A small-molecule ligand and the protein it binds are described below.
Small molecule (SMILES): C[C@@H](O)[C@H](NC(=O)c1ccc(C#Cc2ccc(CN3CCOCC3)cc2)cc1)C(=O)NO

Binding-site contacts:
Ligand atom O22 contacts residue ZN1 of chain 1.B at 2.2 Å.
Ligand atom C16 contacts residue THR179 of chain 1.A at 3.5 Å.
Ligand atom CD1 contacts residue GLY198 of chain 1.A at 3.3 Å.
Ligand atom O20 contacts residue HIS253 of chain 1.A at 3.4 Å (h-bond).
Ligand atom O20 contacts residue LYS227 of chain 1.A at 3.3 Å (salt-bridge).
Ligand atom C10 contacts residue GLY198 of chain 1.A at 3.5 Å.
Ligand atom C11 contacts residue THR203 of chain 1.A at 3.3 Å.
Ligand atom O22 contacts residue ASP230 of chain 1.A at 2.5 Å (salt-bridge).
Ligand atom O22 contacts residue THR179 of chain 1.A at 3.1 Å (h-bond).
Ligand atom C6 contacts residue GLY198 of chain 1.A at 3.2 Å.
Ligand atom C9 contacts residue GLY198 of chain 1.A at 3.4 Å.
Ligand atom CD2 contacts residue THR203 of chain 1.A at 3.5 Å.
Ligand atom C21 contacts residue ASP230 of chain 1.A at 3.5 Å.
Ligand atom CB1 contacts residue LYS190 of chain 1.A at 3.5 Å.
Ligand atom O24 contacts residue GLU73 of chain 1.A at 3.0 Å (salt-bridge).
Ligand atom CC2 contacts residue GLY198 of chain 1.A at 3.4 Å.
Ligand atom CD2 contacts residue GLY198 of chain 1.A at 3.4 Å.
Ligand atom CF1 contacts residue PHE180 of chain 1.A at 3.5 Å (hydrophobic).
Ligand atom C15 contacts residue THR179 of chain 1.A at 3.4 Å.
Ligand atom N23 contacts residue GLU73 of chain 1.A at 3.3 Å (salt-bridge).
Ligand atom O22 contacts residue HIS226 of chain 1.A at 3.0 Å (h-bond).
Ligand atom C22 contacts residue ASP230 of chain 1.A at 2.6 Å.
Ligand atom CE1 contacts residue ALA181 of chain 1.A at 3.2 Å (hydrophobic).
Ligand atom CF1 contacts residue THR179 of chain 1.A at 2.9 Å.
Ligand atom N17 contacts residue THR179 of chain 1.A at 2.8 Å (h-bond).
Ligand atom N23 contacts residue ASP230 of chain 1.A at 2.5 Å (salt-bridge).
Ligand atom CC1 contacts residue GLY198 of chain 1.A at 3.2 Å.
Ligand atom O24 contacts residue HIS74 of chain 1.A at 3.1 Å (h-bond).
Ligand atom N23 contacts residue ZN1 of chain 1.B at 2.8 Å.
Ligand atom N23 contacts residue HIS253 of chain 1.A at 3.1 Å (h-bond).
Ligand atom C12 contacts residue THR203 of chain 1.A at 3.5 Å.
Ligand atom CD2 contacts residue VAL205 of chain 1.A at 3.2 Å (hydrophobic).
Ligand atom O16 contacts residue HIS58 of chain 1.A at 2.8 Å (h-bond).
Ligand atom C22 contacts residue ZN1 of chain 1.B at 2.8 Å.
Ligand atom CC2 contacts residue VAL205 of chain 1.A at 3.4 Å (hydrophobic).
Ligand atom O20 contacts residue ASP230 of chain 1.A at 3.4 Å (salt-bridge).
Ligand atom O24 contacts residue ZN1 of chain 1.B at 2.0 Å.
Ligand atom CE1 contacts residue THR203 of chain 1.A at 3.5 Å.
Ligand atom C10 contacts residue THR203 of chain 1.A at 3.5 Å.
Ligand atom O24 contacts residue ASP230 of chain 1.A at 2.3 Å (salt-bridge).

Sequence of chain 1.A:
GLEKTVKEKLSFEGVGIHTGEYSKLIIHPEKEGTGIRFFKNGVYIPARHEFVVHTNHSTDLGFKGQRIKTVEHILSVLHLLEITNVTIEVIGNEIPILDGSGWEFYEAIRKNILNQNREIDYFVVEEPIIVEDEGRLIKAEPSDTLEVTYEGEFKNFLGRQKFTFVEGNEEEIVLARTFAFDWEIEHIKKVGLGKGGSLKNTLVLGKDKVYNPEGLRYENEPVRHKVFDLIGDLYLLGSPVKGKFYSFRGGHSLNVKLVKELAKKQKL